A protein and the small-molecule ligand that binds it are described below.
Small molecule (SMILES): CC(=O)N[C@@H]1[C@@H](O)[C@H](O)[C@@H](CO)O[C@H]1O

Sequence of chain 1.B:
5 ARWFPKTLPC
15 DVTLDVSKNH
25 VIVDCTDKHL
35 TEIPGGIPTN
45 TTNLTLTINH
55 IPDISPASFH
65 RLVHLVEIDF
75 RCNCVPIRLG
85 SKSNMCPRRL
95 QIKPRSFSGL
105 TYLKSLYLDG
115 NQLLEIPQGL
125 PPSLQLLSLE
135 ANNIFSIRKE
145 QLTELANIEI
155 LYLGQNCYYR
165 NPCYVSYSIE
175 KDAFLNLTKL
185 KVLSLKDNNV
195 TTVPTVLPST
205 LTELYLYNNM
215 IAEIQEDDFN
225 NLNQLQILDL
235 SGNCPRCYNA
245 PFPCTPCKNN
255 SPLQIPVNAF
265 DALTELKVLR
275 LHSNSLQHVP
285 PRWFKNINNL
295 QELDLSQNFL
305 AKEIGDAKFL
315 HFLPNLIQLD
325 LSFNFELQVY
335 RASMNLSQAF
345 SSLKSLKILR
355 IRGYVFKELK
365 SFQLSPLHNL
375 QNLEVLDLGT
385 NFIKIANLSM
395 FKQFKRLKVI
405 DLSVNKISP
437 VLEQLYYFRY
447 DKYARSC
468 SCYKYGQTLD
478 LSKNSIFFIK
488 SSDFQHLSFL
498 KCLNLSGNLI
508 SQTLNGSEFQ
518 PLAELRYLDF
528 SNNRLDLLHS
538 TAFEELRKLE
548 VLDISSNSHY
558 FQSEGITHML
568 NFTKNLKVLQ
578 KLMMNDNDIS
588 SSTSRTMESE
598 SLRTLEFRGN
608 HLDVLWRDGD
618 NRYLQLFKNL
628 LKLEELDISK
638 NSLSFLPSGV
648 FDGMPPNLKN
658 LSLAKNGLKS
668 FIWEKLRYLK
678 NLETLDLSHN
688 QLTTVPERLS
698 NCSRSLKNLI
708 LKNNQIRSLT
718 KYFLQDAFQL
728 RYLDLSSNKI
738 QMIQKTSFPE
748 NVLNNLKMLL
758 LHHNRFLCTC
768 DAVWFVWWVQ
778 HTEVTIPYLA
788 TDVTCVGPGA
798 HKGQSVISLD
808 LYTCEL

Binding-site contacts:
Ligand atom C8 contacts residue CYS469 of chain 1.B at 3.6 Å (hydrophobic).
Ligand atom N2 contacts residue ASP526 of chain 1.B at 2.7 Å (salt-bridge).
Ligand atom O7 contacts residue CYS469 of chain 1.B at 3.4 Å (h-bond).
Ligand atom C7 contacts residue CYS469 of chain 1.B at 4.1 Å (hydrophobic).
Ligand atom O6 contacts residue SER407 of chain 1.B at 3.8 Å.
Ligand atom C2 contacts residue ASN501 of chain 1.B at 2.5 Å.
Ligand atom C2 contacts residue ASP526 of chain 1.B at 3.5 Å.
Ligand atom C7 contacts residue ASP526 of chain 1.B at 3.7 Å.
Ligand atom C3 contacts residue ASN501 of chain 1.B at 3.8 Å.
Ligand atom O5 contacts residue ASP477 of chain 1.B at 4.3 Å.
Ligand atom C6 contacts residue LYS480 of chain 1.B at 3.9 Å.
Ligand atom O7 contacts residue SER468 of chain 1.B at 3.4 Å.
Ligand atom C1 contacts residue ASP526 of chain 1.B at 3.5 Å.
Ligand atom O6 contacts residue LYS480 of chain 1.B at 4.0 Å.
Ligand atom O6 contacts residue SER479 of chain 1.B at 2.9 Å (h-bond).
Ligand atom C5 contacts residue SER503 of chain 1.B at 4.2 Å.
Ligand atom C8 contacts residue SER468 of chain 1.B at 4.2 Å.
Ligand atom C7 contacts residue SER468 of chain 1.B at 4.1 Å.
Ligand atom N2 contacts residue ASN501 of chain 1.B at 3.0 Å (h-bond).
Ligand atom O5 contacts residue SER479 of chain 1.B at 3.2 Å (h-bond).
Ligand atom C1 contacts residue SER503 of chain 1.B at 4.2 Å.
Ligand atom O5 contacts residue ASN501 of chain 1.B at 2.4 Å (h-bond).
Ligand atom C1 contacts residue SER479 of chain 1.B at 4.2 Å.
Ligand atom C4 contacts residue ASN501 of chain 1.B at 4.2 Å.
Ligand atom C3 contacts residue ASP526 of chain 1.B at 3.8 Å.
Ligand atom C8 contacts residue ASP526 of chain 1.B at 3.7 Å.
Ligand atom C1 contacts residue ASN501 of chain 1.B at 1.4 Å.
Ligand atom O7 contacts residue ASN501 of chain 1.B at 4.0 Å.
Ligand atom C5 contacts residue SER479 of chain 1.B at 4.0 Å.
Ligand atom C7 contacts residue ASN501 of chain 1.B at 3.7 Å.
Ligand atom C6 contacts residue SER479 of chain 1.B at 3.6 Å.
Ligand atom C5 contacts residue ASN501 of chain 1.B at 3.7 Å.
Ligand atom O5 contacts residue SER503 of chain 1.B at 4.3 Å.
Ligand atom C8 contacts residue TYR524 of chain 1.B at 3.4 Å (hydrophobic).